Sequence of chain 1.E:
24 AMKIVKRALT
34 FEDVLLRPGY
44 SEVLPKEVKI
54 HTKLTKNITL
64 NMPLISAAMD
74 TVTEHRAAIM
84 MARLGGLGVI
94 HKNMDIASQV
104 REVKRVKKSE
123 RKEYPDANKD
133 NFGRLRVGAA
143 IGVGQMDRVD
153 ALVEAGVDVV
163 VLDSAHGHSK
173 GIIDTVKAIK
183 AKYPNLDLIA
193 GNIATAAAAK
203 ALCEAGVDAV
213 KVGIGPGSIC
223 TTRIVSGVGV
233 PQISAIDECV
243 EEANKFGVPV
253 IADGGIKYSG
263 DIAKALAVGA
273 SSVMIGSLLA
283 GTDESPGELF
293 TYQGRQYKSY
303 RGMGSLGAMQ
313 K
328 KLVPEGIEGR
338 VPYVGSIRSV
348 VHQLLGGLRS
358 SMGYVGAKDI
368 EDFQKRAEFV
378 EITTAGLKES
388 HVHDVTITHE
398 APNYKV

Binding-site contacts:
Ligand atom N3 contacts residue CYS222 of chain 1.E at 3.5 Å.
Ligand atom O1P contacts residue SER279 of chain 1.E at 3.2 Å (h-bond).
Ligand atom N7 contacts residue MET305 of chain 1.E at 2.9 Å (h-bond).
Ligand atom O1P contacts residue TYR302 of chain 1.E at 2.5 Å (h-bond).
Ligand atom O3P contacts residue GLY219 of chain 1.E at 3.5 Å.
Ligand atom C5 contacts residue MET305 of chain 1.E at 3.7 Å (hydrophobic).
Ligand atom O6 contacts residue GLY304 of chain 1.E at 3.1 Å.
Ligand atom C2 contacts residue CYS222 of chain 1.E at 3.3 Å (hydrophobic).
Ligand atom O3P contacts residue SER220 of chain 1.E at 2.9 Å (h-bond).
Ligand atom N7 contacts residue ILE221 of chain 1.E at 3.4 Å.
Ligand atom O2P contacts residue SER279 of chain 1.E at 3.5 Å (h-bond).
Ligand atom O6 contacts residue GLY306 of chain 1.E at 2.7 Å (h-bond).
Ligand atom C6 contacts residue GLY306 of chain 1.E at 3.5 Å.
Ligand atom O3P contacts residue GLY257 of chain 1.E at 3.0 Å (h-bond).
Ligand atom N7 contacts residue GLY304 of chain 1.E at 3.5 Å.
Ligand atom O3' contacts residue ALA70 of chain 1.E at 3.4 Å.
Ligand atom N1 contacts residue 8L11 of chain 1.W at 3.4 Å (h-bond).
Ligand atom O6 contacts residue MET305 of chain 1.E at 3.2 Å (h-bond).
Ligand atom O3' contacts residue MET276 of chain 1.E at 3.3 Å (h-bond).
Ligand atom C2 contacts residue GLU332 of chain 1.E at 3.5 Å.
Ligand atom C2 contacts residue 8L11 of chain 1.W at 3.1 Å.
Ligand atom O3' contacts residue ASP255 of chain 1.E at 2.5 Å (salt-bridge).
Ligand atom O5' contacts residue GLY219 of chain 1.E at 3.5 Å.
Ligand atom O6 contacts residue GLY333 of chain 1.E at 3.6 Å.
Ligand atom P contacts residue TYR302 of chain 1.E at 3.7 Å.
Ligand atom C8 contacts residue MET72 of chain 1.E at 3.6 Å (hydrophobic).
Ligand atom O5' contacts residue GLY256 of chain 1.E at 3.6 Å.
Ligand atom C2' contacts residue ASP255 of chain 1.E at 3.6 Å.
Ligand atom O1P contacts residue SER220 of chain 1.E at 2.6 Å (h-bond).
Ligand atom N1 contacts residue GLU332 of chain 1.E at 2.8 Å (salt-bridge).
Ligand atom N3 contacts residue 8L11 of chain 1.W at 3.7 Å.
Ligand atom C4' contacts residue ASP255 of chain 1.E at 3.4 Å.
Ligand atom O6 contacts residue GLU332 of chain 1.E at 3.7 Å.
Ligand atom O2' contacts residue ASN194 of chain 1.E at 3.5 Å (h-bond).
Ligand atom O2' contacts residue ASP255 of chain 1.E at 2.4 Å (salt-bridge).
Ligand atom C5' contacts residue TYR302 of chain 1.E at 3.7 Å (hydrophobic).
Ligand atom C5 contacts residue ILE221 of chain 1.E at 3.4 Å (hydrophobic).
Ligand atom O2P contacts residue GLY278 of chain 1.E at 2.8 Å (h-bond).
Ligand atom C4 contacts residue ILE221 of chain 1.E at 3.7 Å (hydrophobic).
Ligand atom C3' contacts residue ASP255 of chain 1.E at 3.4 Å.

The small molecule below binds the protein below.
Small molecule (SMILES): O=c1[nH]cnc2c1ncn2[C@@H]1O[C@H](COP(=O)(O)O)[C@@H](O)[C@H]1O